Binding-site contacts:
Ligand atom C2 contacts residue GLU132 of chain 1.B at 3.4 Å.
Ligand atom O7 contacts residue ASN165 of chain 1.B at 3.0 Å.
Ligand atom O7 contacts residue ASN164 of chain 1.B at 3.2 Å.
Ligand atom O3 contacts residue GLU132 of chain 1.B at 2.8 Å (salt-bridge).
Ligand atom C4 contacts residue GLU132 of chain 1.B at 3.5 Å.
Ligand atom O3 contacts residue LYS113 of chain 1.B at 3.7 Å.
Ligand atom C7 contacts residue ASN164 of chain 1.B at 4.3 Å.
Ligand atom C7 contacts residue GLU132 of chain 1.B at 3.7 Å.
Ligand atom C1 contacts residue ASN165 of chain 1.B at 1.4 Å.
Ligand atom O4 contacts residue GLU132 of chain 1.B at 4.3 Å.
Ligand atom C8 contacts residue ASN165 of chain 1.B at 4.3 Å.
Ligand atom C5 contacts residue ASN165 of chain 1.B at 3.7 Å.
Ligand atom C3 contacts residue GLU132 of chain 1.B at 3.4 Å.
Ligand atom C4 contacts residue ASN165 of chain 1.B at 4.3 Å.
Ligand atom O7 contacts residue GLU132 of chain 1.B at 3.0 Å (salt-bridge).
Ligand atom C7 contacts residue ASN165 of chain 1.B at 3.1 Å.
Ligand atom C6 contacts residue THR167 of chain 1.B at 4.5 Å.
Ligand atom N2 contacts residue ASN165 of chain 1.B at 2.9 Å (h-bond).
Ligand atom O3 contacts residue SER112 of chain 1.B at 4.2 Å.
Ligand atom C3 contacts residue ASN165 of chain 1.B at 3.8 Å.
Ligand atom O5 contacts residue ASN165 of chain 1.B at 2.4 Å (h-bond).
Ligand atom C2 contacts residue ASN165 of chain 1.B at 2.5 Å.
Ligand atom N2 contacts residue GLU132 of chain 1.B at 4.0 Å.

Sequence of chain 1.B:
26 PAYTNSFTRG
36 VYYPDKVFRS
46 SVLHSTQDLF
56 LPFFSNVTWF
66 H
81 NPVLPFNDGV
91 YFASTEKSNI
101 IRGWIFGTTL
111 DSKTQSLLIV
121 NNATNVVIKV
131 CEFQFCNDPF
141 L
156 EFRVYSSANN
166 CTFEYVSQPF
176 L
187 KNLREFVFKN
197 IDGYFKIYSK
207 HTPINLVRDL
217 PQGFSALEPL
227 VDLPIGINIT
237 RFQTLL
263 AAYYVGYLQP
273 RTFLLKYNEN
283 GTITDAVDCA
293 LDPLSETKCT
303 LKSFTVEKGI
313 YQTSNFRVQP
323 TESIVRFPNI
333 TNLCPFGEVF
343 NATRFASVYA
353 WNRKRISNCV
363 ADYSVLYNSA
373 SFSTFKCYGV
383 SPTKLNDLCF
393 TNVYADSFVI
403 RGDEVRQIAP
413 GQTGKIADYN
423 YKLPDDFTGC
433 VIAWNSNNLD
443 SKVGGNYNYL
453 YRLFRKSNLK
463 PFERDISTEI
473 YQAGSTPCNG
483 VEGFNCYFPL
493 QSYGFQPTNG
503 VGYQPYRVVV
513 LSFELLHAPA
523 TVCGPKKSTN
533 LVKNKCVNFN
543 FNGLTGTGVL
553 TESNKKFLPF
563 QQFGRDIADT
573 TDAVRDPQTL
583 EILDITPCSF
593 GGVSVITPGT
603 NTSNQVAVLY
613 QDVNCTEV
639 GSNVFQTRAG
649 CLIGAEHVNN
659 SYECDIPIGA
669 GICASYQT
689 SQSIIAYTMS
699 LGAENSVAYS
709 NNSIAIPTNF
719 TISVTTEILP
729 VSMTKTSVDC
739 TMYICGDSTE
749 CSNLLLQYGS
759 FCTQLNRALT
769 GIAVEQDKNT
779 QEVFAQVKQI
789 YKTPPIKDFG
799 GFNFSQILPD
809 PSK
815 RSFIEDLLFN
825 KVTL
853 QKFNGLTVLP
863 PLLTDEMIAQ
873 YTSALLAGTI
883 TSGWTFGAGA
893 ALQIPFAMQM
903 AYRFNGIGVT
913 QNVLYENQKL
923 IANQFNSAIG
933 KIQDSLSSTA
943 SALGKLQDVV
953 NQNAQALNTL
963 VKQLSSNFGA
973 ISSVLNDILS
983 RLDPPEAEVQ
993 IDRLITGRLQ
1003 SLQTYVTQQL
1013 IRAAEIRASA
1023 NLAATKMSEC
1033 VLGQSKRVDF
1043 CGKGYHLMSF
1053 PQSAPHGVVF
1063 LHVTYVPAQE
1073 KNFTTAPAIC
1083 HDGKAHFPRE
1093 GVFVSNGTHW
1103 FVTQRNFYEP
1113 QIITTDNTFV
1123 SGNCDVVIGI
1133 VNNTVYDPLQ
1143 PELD

This protein binds this small molecule.
Small molecule (SMILES): CC(=O)N[C@@H]1[C@@H](O)[C@H](O)[C@@H](CO)O[C@H]1O